The small molecule below binds the protein below.
Small molecule (SMILES): O=C(O)COP(=O)(O)O

Binding-site contacts:
Ligand atom O3P contacts residue THR45 of chain 1.C at 4.0 Å.
Ligand atom O2P contacts residue THR48 of chain 1.C at 2.6 Å (h-bond).
Ligand atom P contacts residue LYS23 of chain 1.C at 3.9 Å.
Ligand atom O4P contacts residue ALA18 of chain 1.C at 3.9 Å.
Ligand atom O3P contacts residue ARG150 of chain 1.D at 4.1 Å.
Ligand atom O2P contacts residue ALA18 of chain 1.C at 4.1 Å.
Ligand atom P contacts residue THR48 of chain 1.C at 3.9 Å.
Ligand atom O1 contacts residue ASN98 of chain 1.C at 3.1 Å (h-bond).
Ligand atom C1 contacts residue ASP71 of chain 1.C at 3.8 Å.
Ligand atom O2P contacts residue THR45 of chain 1.C at 2.6 Å (h-bond).
Ligand atom C1 contacts residue ASN98 of chain 1.C at 3.9 Å.
Ligand atom C2 contacts residue VAL17 of chain 1.C at 3.8 Å (hydrophobic).
Ligand atom P contacts residue THR45 of chain 1.C at 3.5 Å.
Ligand atom O2 contacts residue GLY66 of chain 1.C at 3.9 Å.
Ligand atom P contacts residue THR47 of chain 1.C at 3.4 Å.
Ligand atom O3P contacts residue SER65 of chain 1.C at 2.9 Å (h-bond).
Ligand atom O1P contacts residue GLY66 of chain 1.C at 3.1 Å (h-bond).
Ligand atom O4P contacts residue ARG150 of chain 1.D at 2.8 Å (salt-bridge).
Ligand atom O1P contacts residue THR45 of chain 1.C at 3.3 Å (h-bond).
Ligand atom C1 contacts residue VAL17 of chain 1.C at 3.9 Å (hydrophobic).
Ligand atom C1 contacts residue GLY66 of chain 1.C at 3.7 Å.
Ligand atom O4P contacts residue LYS23 of chain 1.C at 2.8 Å (salt-bridge).
Ligand atom O2 contacts residue ASP71 of chain 1.C at 2.7 Å (salt-bridge).
Ligand atom C2 contacts residue ALA18 of chain 1.C at 3.4 Å (hydrophobic).
Ligand atom C1 contacts residue HIS19 of chain 1.C at 3.8 Å.
Ligand atom O2 contacts residue VAL17 of chain 1.C at 3.1 Å.
Ligand atom O1 contacts residue HIS19 of chain 1.C at 3.6 Å.
Ligand atom O2 contacts residue HIS19 of chain 1.C at 4.1 Å.
Ligand atom O1 contacts residue PRO67 of chain 1.C at 3.7 Å.
Ligand atom C2 contacts residue THR45 of chain 1.C at 3.6 Å.
Ligand atom O2 contacts residue ASN98 of chain 1.C at 4.0 Å.
Ligand atom O1 contacts residue GLY66 of chain 1.C at 3.7 Å.
Ligand atom O2P contacts residue THR47 of chain 1.C at 3.6 Å.
Ligand atom O2P contacts residue LYS23 of chain 1.C at 4.1 Å.
Ligand atom O3P contacts residue GLY66 of chain 1.C at 3.2 Å (h-bond).
Ligand atom P contacts residue GLY66 of chain 1.C at 3.9 Å.
Ligand atom O4P contacts residue THR47 of chain 1.C at 3.4 Å.
Ligand atom P contacts residue ARG150 of chain 1.D at 4.0 Å.
Ligand atom O3P contacts residue THR47 of chain 1.C at 2.8 Å (h-bond).
Ligand atom O3P contacts residue GLY46 of chain 1.C at 4.1 Å.

Sequence of chain 1.D:
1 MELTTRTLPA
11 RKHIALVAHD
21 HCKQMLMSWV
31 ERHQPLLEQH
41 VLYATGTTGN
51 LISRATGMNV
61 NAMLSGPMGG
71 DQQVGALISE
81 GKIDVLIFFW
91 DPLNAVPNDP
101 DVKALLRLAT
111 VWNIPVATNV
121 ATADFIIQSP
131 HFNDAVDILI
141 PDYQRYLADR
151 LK

Sequence of chain 1.C:
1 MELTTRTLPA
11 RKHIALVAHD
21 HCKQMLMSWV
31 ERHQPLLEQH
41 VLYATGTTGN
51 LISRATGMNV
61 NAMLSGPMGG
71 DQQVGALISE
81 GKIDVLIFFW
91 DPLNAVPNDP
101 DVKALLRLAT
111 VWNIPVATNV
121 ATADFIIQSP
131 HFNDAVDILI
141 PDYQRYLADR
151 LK